Binding-site contacts:
Ligand atom N7 contacts residue TYR217 of chain 1.A at 3.0 Å.
Ligand atom O2 contacts residue ASN72 of chain 1.A at 3.2 Å (h-bond).
Ligand atom O2' contacts residue LYS249 of chain 1.A at 2.3 Å (salt-bridge).
Ligand atom C4 contacts residue ASN253 of chain 1.A at 3.1 Å.
Ligand atom N3 contacts residue ASN216 of chain 1.A at 3.1 Å (h-bond).
Ligand atom N2 contacts residue GLU256 of chain 1.A at 2.7 Å (salt-bridge).
Ligand atom N1 contacts residue TYR217 of chain 1.A at 3.2 Å (h-bond).
Ligand atom O4 contacts residue ASN253 of chain 1.A at 2.9 Å.
Ligand atom C1' contacts residue MET105 of chain 1.A at 3.0 Å (hydrophobic).
Ligand atom O2 contacts residue GLN148 of chain 1.A at 3.0 Å (h-bond).
Ligand atom C2 contacts residue TYR296 of chain 1.A at 2.9 Å (hydrophobic).
Ligand atom O4' contacts residue PHE70 of chain 1.A at 3.2 Å.
Ligand atom C2 contacts residue ARG181 of chain 1.A at 3.2 Å.
Ligand atom O2 contacts residue PHE250 of chain 1.A at 3.0 Å.
Ligand atom N6 contacts residue GLN40 of chain 1.A at 3.2 Å (h-bond).
Ligand atom N1 contacts residue GLU256 of chain 1.A at 2.8 Å (salt-bridge).
Ligand atom C4 contacts residue ARG181 of chain 1.A at 3.0 Å.
Ligand atom N6 contacts residue TYR217 of chain 1.A at 3.2 Å.
Ligand atom N3 contacts residue ASN295 of chain 1.A at 3.0 Å (h-bond).
Ligand atom C6 contacts residue TYR217 of chain 1.A at 3.2 Å (hydrophobic).
Ligand atom C2 contacts residue TYR217 of chain 1.A at 3.1 Å (hydrophobic).
Ligand atom O2 contacts residue TYR106 of chain 1.A at 3.0 Å.
Ligand atom N2 contacts residue SER252 of chain 1.A at 3.1 Å (h-bond).
Ligand atom N1 contacts residue GLN40 of chain 1.A at 3.1 Å (h-bond).
Ligand atom O2 contacts residue ASN216 of chain 1.A at 3.0 Å (h-bond).
Ligand atom N1 contacts residue GLN112 of chain 1.A at 3.0 Å (h-bond).
Ligand atom O2' contacts residue TYR106 of chain 1.A at 3.1 Å.
Ligand atom O2 contacts residue TYR329 of chain 1.A at 2.9 Å.
Ligand atom O4 contacts residue GLN220 of chain 1.A at 3.2 Å (h-bond).
Ligand atom O2' contacts residue MET105 of chain 1.A at 2.6 Å.
Ligand atom N3 contacts residue TYR296 of chain 1.A at 3.1 Å (h-bond).
Ligand atom O4' contacts residue ARG181 of chain 1.A at 3.1 Å (salt-bridge).
Ligand atom C6 contacts residue ARG181 of chain 1.A at 3.1 Å.
Ligand atom O6 contacts residue TYR296 of chain 1.A at 3.0 Å.
Ligand atom O4' contacts residue MET105 of chain 1.A at 2.9 Å.
Ligand atom C2 contacts residue TYR73 of chain 1.A at 3.1 Å (hydrophobic).
Ligand atom N3 contacts residue HIS145 of chain 1.A at 3.1 Å.
Ligand atom C6 contacts residue TYR296 of chain 1.A at 3.0 Å (hydrophobic).
Ligand atom N1 contacts residue TYR296 of chain 1.A at 3.0 Å (h-bond).
Ligand atom O2 contacts residue ASN295 of chain 1.A at 2.9 Å (h-bond).

Sequence of chain 1.A:
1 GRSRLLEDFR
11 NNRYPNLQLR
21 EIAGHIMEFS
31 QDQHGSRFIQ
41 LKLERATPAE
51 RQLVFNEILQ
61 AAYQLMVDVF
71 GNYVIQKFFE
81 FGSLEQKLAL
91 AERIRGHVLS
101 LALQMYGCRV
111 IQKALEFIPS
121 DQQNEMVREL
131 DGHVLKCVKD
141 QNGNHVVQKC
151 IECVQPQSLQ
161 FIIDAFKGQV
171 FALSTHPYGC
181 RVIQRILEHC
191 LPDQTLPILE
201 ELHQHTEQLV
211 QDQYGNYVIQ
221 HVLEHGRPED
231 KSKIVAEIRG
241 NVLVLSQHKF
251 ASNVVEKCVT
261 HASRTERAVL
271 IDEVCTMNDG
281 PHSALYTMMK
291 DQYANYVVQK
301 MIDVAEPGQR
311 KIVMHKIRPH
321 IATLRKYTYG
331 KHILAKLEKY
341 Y

This small molecule binds to this protein.
Small molecule (SMILES): Nc1nc(=O)c2ncn([C@@H]3O[C@H](CO[P](=O)(O)O[C@H]4[C@@H](O)[C@H](n5ccc(=O)[nH]c5=O)O[C@@H]4CO)[C@@H](O[P](=O)(O)OC[C@H]4O[C@@H](n5ccc(=O)[nH]c5=O)[C@H](O)[C@@H]4O[P](=O)(O)OC[C@H]4O[C@@H](n5cnc6c(N)ncnc65)[C@H](O)[C@@H]4O[P](=O)(O)OC[C@H]4O[C@@H](n5ccc(=O)[nH]c5=O)[C@H](O)[C@@H]4O[P](=O)(O)OC[C@H]4O[C@@H](n5cnc6c(N)ncnc65)[C@H](O)[C@@H]4O[P](=O)(O)OC[C@H]4O[C@@H](n5ccc(=O)[nH]c5=O)[C@H](O)[C@@H]4O[P](=O)(O)OC[C@H]4O[C@@H](n5cnc6c(N)ncnc65)[C@H](O)[C@@H]4O)[C@H]3O)c2[nH]1